Sequence of chain 2.D:
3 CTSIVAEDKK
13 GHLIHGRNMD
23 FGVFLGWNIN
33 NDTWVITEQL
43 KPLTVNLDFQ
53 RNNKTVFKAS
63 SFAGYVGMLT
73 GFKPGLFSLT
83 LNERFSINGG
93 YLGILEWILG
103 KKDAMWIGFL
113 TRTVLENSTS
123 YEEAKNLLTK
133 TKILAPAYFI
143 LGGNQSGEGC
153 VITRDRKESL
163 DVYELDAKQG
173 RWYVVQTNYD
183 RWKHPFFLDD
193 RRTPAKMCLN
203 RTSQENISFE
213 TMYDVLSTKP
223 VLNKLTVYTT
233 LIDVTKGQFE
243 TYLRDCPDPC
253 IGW

Binding-site contacts:
Ligand atom C7 contacts residue LYS198 of chain 2.D at 4.3 Å.
Ligand atom C8 contacts residue ASN202 of chain 2.D at 4.5 Å.
Ligand atom O7 contacts residue MET199 of chain 2.D at 4.0 Å.
Ligand atom C1 contacts residue ASN202 of chain 2.D at 1.4 Å.
Ligand atom N2 contacts residue LYS198 of chain 2.D at 4.4 Å.
Ligand atom C8 contacts residue LYS198 of chain 2.D at 3.8 Å.
Ligand atom O5 contacts residue ASN202 of chain 2.D at 2.3 Å (h-bond).
Ligand atom O7 contacts residue ASN202 of chain 2.D at 3.0 Å (h-bond).
Ligand atom N2 contacts residue ASN202 of chain 2.D at 3.0 Å (h-bond).
Ligand atom C5 contacts residue ASN202 of chain 2.D at 3.6 Å.
Ligand atom C2 contacts residue ASN202 of chain 2.D at 2.4 Å.
Ligand atom C7 contacts residue MET199 of chain 2.D at 4.2 Å (hydrophobic).
Ligand atom C8 contacts residue MET199 of chain 2.D at 3.6 Å (hydrophobic).
Ligand atom C8 contacts residue THR195 of chain 2.D at 3.5 Å.
Ligand atom C3 contacts residue ASN202 of chain 2.D at 3.8 Å.
Ligand atom C1 contacts residue TYR175 of chain 2.D at 4.1 Å (hydrophobic).
Ligand atom C7 contacts residue ASN202 of chain 2.D at 3.2 Å.
Ligand atom C4 contacts residue ASN202 of chain 2.D at 4.2 Å.

This protein binds this small molecule.
Small molecule (SMILES): CC(=O)N[C@@H]1[C@@H](O)[C@H](O)[C@@H](CO)O[C@H]1O